Binding-site contacts:
Ligand atom O2 contacts residue PRO249 of chain 1.A at 3.0 Å.
Ligand atom N3 contacts residue ARG208 of chain 1.A at 2.6 Å (salt-bridge).
Ligand atom C5 contacts residue THR109 of chain 1.A at 3.5 Å.
Ligand atom O61 contacts residue ARG22 of chain 1.A at 2.9 Å (salt-bridge).
Ligand atom O62 contacts residue ORO1 of chain 1.B at 0.5 Å (h-bond).
Ligand atom O4 contacts residue THR109 of chain 1.A at 2.9 Å (h-bond).
Ligand atom C2 contacts residue ORO1 of chain 1.B at 0.2 Å.
Ligand atom C2 contacts residue ARG208 of chain 1.A at 3.5 Å.
Ligand atom O62 contacts residue PRO249 of chain 1.A at 3.1 Å (h-bond).
Ligand atom C4 contacts residue ZN1 of chain 1.D at 2.6 Å.
Ligand atom O4 contacts residue HIS137 of chain 1.A at 2.8 Å (h-bond).
Ligand atom O62 contacts residue ALA235 of chain 1.A at 3.5 Å.
Ligand atom O62 contacts residue PHE110 of chain 1.A at 3.4 Å.
Ligand atom N1 contacts residue PRO249 of chain 1.A at 3.0 Å (h-bond).
Ligand atom O4 contacts residue ORO1 of chain 1.B at 0.9 Å (h-bond).
Ligand atom N3 contacts residue ORO1 of chain 1.B at 1.4 Å (h-bond).
Ligand atom O62 contacts residue ARG22 of chain 1.A at 2.9 Å (salt-bridge).
Ligand atom O2 contacts residue ARG208 of chain 1.A at 2.9 Å (salt-bridge).
Ligand atom O61 contacts residue HIS20 of chain 1.A at 3.1 Å (h-bond).
Ligand atom C6 contacts residue ORO1 of chain 1.B at 0.5 Å.
Ligand atom O61 contacts residue ORO1 of chain 1.B at 0.7 Å (h-bond).
Ligand atom C4 contacts residue ORO1 of chain 1.B at 1.4 Å.
Ligand atom O5 contacts residue ZN1 of chain 1.C at 2.1 Å.
Ligand atom O5 contacts residue KCX103 of chain 1.A at 2.9 Å (h-bond).
Ligand atom C4 contacts residue KCX103 of chain 1.A at 3.4 Å.
Ligand atom O4 contacts residue KCX103 of chain 1.A at 3.5 Å (h-bond).
Ligand atom O5 contacts residue ORO1 of chain 1.B at 2.4 Å.
Ligand atom O2 contacts residue ORO1 of chain 1.B at 0.7 Å (h-bond).
Ligand atom O62 contacts residue HIS237 of chain 1.A at 3.0 Å (h-bond).
Ligand atom C61 contacts residue ORO1 of chain 1.B at 0.5 Å.
Ligand atom O4 contacts residue ZN1 of chain 1.D at 2.1 Å.
Ligand atom O2 contacts residue GLY250 of chain 1.A at 3.1 Å (h-bond).
Ligand atom O61 contacts residue ASN52 of chain 1.A at 3.0 Å (h-bond).
Ligand atom C4 contacts residue ZN1 of chain 1.C at 3.1 Å.
Ligand atom N1 contacts residue ORO1 of chain 1.B at 0.7 Å (h-bond).
Ligand atom O5 contacts residue HIS20 of chain 1.A at 3.5 Å (h-bond).
Ligand atom O5 contacts residue ASP233 of chain 1.A at 3.1 Å (salt-bridge).
Ligand atom O5 contacts residue ZN1 of chain 1.D at 2.4 Å.
Ligand atom N3 contacts residue ASP233 of chain 1.A at 2.8 Å (salt-bridge).
Ligand atom C5 contacts residue ORO1 of chain 1.B at 0.2 Å.

A protein and the small-molecule ligand that binds it are described below.
Small molecule (SMILES): NC(=O)N[C@@H](CC(=O)O)C(=O)O

Sequence of chain 1.A:
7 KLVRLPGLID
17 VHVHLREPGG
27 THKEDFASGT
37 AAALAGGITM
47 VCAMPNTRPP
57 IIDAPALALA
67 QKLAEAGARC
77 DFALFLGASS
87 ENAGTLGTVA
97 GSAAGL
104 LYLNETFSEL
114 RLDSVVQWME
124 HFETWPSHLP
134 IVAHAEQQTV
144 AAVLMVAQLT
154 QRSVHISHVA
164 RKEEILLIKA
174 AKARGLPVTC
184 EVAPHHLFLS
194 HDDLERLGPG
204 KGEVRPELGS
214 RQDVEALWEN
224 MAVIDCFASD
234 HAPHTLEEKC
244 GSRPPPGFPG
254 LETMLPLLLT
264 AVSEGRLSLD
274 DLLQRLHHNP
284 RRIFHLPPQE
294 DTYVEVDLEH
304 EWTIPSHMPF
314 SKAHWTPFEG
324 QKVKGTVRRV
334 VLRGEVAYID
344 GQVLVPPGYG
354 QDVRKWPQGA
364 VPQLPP